This small molecule binds to this protein.
Small molecule (SMILES): CC(=O)N[C@H](C(=O)N[C@H](C(=O)N[C@@H](CC1CCCCC1)C(=O)N[C@H](C=O)Cc1c[nH]cn1)C(C)C)[C@@H](C)O

Sequence of chain 1.B:
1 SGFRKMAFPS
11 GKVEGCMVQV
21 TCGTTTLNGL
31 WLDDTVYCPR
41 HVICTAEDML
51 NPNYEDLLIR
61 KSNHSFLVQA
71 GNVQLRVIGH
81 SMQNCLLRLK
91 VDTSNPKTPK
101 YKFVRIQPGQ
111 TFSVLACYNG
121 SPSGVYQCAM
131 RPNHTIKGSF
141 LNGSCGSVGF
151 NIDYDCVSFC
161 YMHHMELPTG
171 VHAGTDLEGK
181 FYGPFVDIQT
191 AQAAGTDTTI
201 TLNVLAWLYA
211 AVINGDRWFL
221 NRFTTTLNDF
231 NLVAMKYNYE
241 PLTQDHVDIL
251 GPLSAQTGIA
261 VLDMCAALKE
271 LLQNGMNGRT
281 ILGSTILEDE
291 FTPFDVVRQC

Sequence of chain 1.A:
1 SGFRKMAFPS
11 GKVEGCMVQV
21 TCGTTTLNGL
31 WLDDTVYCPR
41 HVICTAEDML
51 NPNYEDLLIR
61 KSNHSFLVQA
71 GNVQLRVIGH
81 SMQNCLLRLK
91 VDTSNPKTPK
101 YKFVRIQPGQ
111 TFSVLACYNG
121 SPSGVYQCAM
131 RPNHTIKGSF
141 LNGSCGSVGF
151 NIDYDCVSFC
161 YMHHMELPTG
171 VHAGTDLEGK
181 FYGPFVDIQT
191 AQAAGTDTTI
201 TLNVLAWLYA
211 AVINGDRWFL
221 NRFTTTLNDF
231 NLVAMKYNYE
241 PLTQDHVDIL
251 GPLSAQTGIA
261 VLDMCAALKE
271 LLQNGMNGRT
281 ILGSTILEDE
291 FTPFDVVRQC

Binding-site contacts:
Ligand atom O contacts residue SER144 of chain 1.A at 3.3 Å (h-bond).
Ligand atom C contacts residue GLU166 of chain 1.A at 3.5 Å.
Ligand atom C contacts residue CYS145 of chain 1.A at 2.5 Å (hydrophobic).
Ligand atom CG contacts residue LEU141 of chain 1.A at 3.6 Å (hydrophobic).
Ligand atom CD2 contacts residue HIS41 of chain 1.A at 3.6 Å.
Ligand atom CZ contacts residue ASP187 of chain 1.A at 3.4 Å.
Ligand atom C contacts residue ASN142 of chain 1.A at 3.6 Å.
Ligand atom O contacts residue MET165 of chain 1.A at 3.2 Å.
Ligand atom OG1 contacts residue ALA191 of chain 1.A at 3.7 Å.
Ligand atom O contacts residue GLN189 of chain 1.A at 3.0 Å.
Ligand atom CB contacts residue SER144 of chain 1.A at 3.7 Å.
Ligand atom O contacts residue GLU166 of chain 1.A at 2.7 Å (salt-bridge).
Ligand atom O contacts residue PRO168 of chain 1.A at 3.4 Å (h-bond).
Ligand atom N contacts residue GLU166 of chain 1.A at 2.8 Å (salt-bridge).
Ligand atom CA contacts residue GLU166 of chain 1.A at 3.3 Å.
Ligand atom C contacts residue GLY143 of chain 1.A at 3.7 Å.
Ligand atom O contacts residue CYS145 of chain 1.A at 2.9 Å (h-bond).
Ligand atom CE1 contacts residue ASP187 of chain 1.A at 3.7 Å.
Ligand atom CA contacts residue CYS145 of chain 1.A at 3.1 Å (hydrophobic).
Ligand atom OG1 contacts residue PRO168 of chain 1.A at 3.7 Å.
Ligand atom C contacts residue PRO168 of chain 1.A at 3.6 Å (hydrophobic).
Ligand atom CE1 contacts residue PHE140 of chain 1.A at 3.4 Å (hydrophobic).
Ligand atom CG contacts residue HIS163 of chain 1.A at 3.6 Å.
Ligand atom O contacts residue GLY143 of chain 1.A at 2.9 Å (h-bond).
Ligand atom OG1 contacts residue GLN192 of chain 1.A at 3.5 Å (h-bond).
Ligand atom ND1 contacts residue HIS163 of chain 1.A at 2.9 Å (h-bond).
Ligand atom CA contacts residue ASN142 of chain 1.A at 3.6 Å.
Ligand atom CZ contacts residue ILE188 of chain 1.A at 3.6 Å (hydrophobic).
Ligand atom CB contacts residue CYS145 of chain 1.A at 3.4 Å (hydrophobic).
Ligand atom CE1 contacts residue ILE188 of chain 1.A at 3.6 Å (hydrophobic).
Ligand atom CB contacts residue HIS163 of chain 1.A at 3.5 Å.
Ligand atom N contacts residue CYS145 of chain 1.A at 3.1 Å (h-bond).
Ligand atom CB contacts residue THR190 of chain 1.A at 3.3 Å.
Ligand atom CE1 contacts residue GLU166 of chain 1.A at 3.3 Å.
Ligand atom O contacts residue ASN142 of chain 1.A at 3.3 Å (h-bond).
Ligand atom CD2 contacts residue ASN142 of chain 1.A at 3.6 Å.
Ligand atom CE2 contacts residue MET49 of chain 1.A at 3.6 Å (hydrophobic).
Ligand atom ND1 contacts residue PHE140 of chain 1.A at 3.5 Å.
Ligand atom OG1 contacts residue THR190 of chain 1.A at 2.7 Å (h-bond).
Ligand atom N contacts residue HIS164 of chain 1.A at 3.2 Å (h-bond).